This protein binds this small molecule.
Small molecule (SMILES): OCCCO

Sequence of chain 1.D:
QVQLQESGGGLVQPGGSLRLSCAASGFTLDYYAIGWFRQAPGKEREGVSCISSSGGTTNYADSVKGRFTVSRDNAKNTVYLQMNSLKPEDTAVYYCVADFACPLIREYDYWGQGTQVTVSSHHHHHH

Binding-site contacts:
Ligand atom O1 contacts residue TYR15 of chain 1.C at 4.3 Å.
Ligand atom C2 contacts residue ALA98 of chain 1.D at 4.4 Å (hydrophobic).
Ligand atom O3 contacts residue MET88 of chain 1.C at 3.0 Å.
Ligand atom C2 contacts residue ILE11 of chain 1.C at 3.2 Å (hydrophobic).
Ligand atom C3 contacts residue ILE11 of chain 1.C at 4.0 Å (hydrophobic).
Ligand atom O1 contacts residue TRP111 of chain 1.D at 3.9 Å.
Ligand atom O3 contacts residue ILE11 of chain 1.C at 3.7 Å.
Ligand atom C1 contacts residue ALA98 of chain 1.D at 3.4 Å (hydrophobic).
Ligand atom C3 contacts residue PHE100 of chain 1.D at 3.7 Å (hydrophobic).
Ligand atom C2 contacts residue THR81 of chain 1.C at 4.0 Å.
Ligand atom C3 contacts residue ARG106 of chain 1.D at 3.5 Å.
Ligand atom C2 contacts residue PHE100 of chain 1.D at 3.5 Å (hydrophobic).
Ligand atom C3 contacts residue MET88 of chain 1.C at 3.4 Å (hydrophobic).
Ligand atom O3 contacts residue PHE100 of chain 1.D at 4.5 Å.
Ligand atom O3 contacts residue ARG106 of chain 1.D at 2.3 Å (salt-bridge).
Ligand atom O3 contacts residue THR81 of chain 1.C at 2.3 Å (h-bond).
Ligand atom C2 contacts residue ASP99 of chain 1.D at 3.5 Å.
Ligand atom C3 contacts residue ASP99 of chain 1.D at 4.0 Å.
Ligand atom C1 contacts residue ILE11 of chain 1.C at 3.7 Å (hydrophobic).
Ligand atom O1 contacts residue ASP99 of chain 1.D at 4.3 Å.
Ligand atom C2 contacts residue ARG106 of chain 1.D at 3.8 Å.
Ligand atom O1 contacts residue ILE11 of chain 1.C at 3.6 Å.
Ligand atom O1 contacts residue ARG106 of chain 1.D at 3.5 Å.
Ligand atom C3 contacts residue THR81 of chain 1.C at 3.3 Å.
Ligand atom C1 contacts residue ASP99 of chain 1.D at 3.3 Å.
Ligand atom C1 contacts residue ARG106 of chain 1.D at 3.2 Å.
Ligand atom O1 contacts residue ALA98 of chain 1.D at 2.7 Å (h-bond).

Sequence of chain 1.C:
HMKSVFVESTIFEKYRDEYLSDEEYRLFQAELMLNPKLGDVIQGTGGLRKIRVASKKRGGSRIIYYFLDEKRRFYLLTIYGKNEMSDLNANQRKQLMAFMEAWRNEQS